Sequence of chain 1.E:
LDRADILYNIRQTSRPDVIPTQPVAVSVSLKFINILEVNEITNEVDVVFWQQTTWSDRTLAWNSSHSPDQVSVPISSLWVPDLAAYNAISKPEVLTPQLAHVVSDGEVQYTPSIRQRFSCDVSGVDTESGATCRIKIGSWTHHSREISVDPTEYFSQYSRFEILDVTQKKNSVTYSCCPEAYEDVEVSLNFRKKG

Binding-site contacts:
Ligand atom C5 contacts residue THR133 of chain 1.E at 4.1 Å.
Ligand atom N1 contacts residue THR133 of chain 1.E at 3.4 Å.
Ligand atom C9 contacts residue TYR211 of chain 1.D at 3.5 Å (hydrophobic).
Ligand atom BR1 contacts residue THR163 of chain 1.D at 4.1 Å.
Ligand atom C7 contacts residue TRP162 of chain 1.D at 3.8 Å (hydrophobic).
Ligand atom C7 contacts residue TYR108 of chain 1.D at 3.4 Å (hydrophobic).
Ligand atom BR1 contacts residue LEU121 of chain 1.E at 4.0 Å.
Ligand atom C5 contacts residue HIS123 of chain 1.E at 4.0 Å.
Ligand atom C6 contacts residue TRP72 of chain 1.E at 3.8 Å (hydrophobic).
Ligand atom C9 contacts residue TRP162 of chain 1.D at 3.5 Å (hydrophobic).
Ligand atom N1 contacts residue THR163 of chain 1.D at 4.0 Å.
Ligand atom BR1 contacts residue ALA122 of chain 1.E at 3.9 Å.
Ligand atom C10 contacts residue CYS206 of chain 1.D at 3.8 Å (hydrophobic).
Ligand atom N1 contacts residue TRP162 of chain 1.D at 4.0 Å.
Ligand atom C8 contacts residue TYR204 of chain 1.D at 3.9 Å (hydrophobic).
Ligand atom C6 contacts residue TRP162 of chain 1.D at 3.5 Å (hydrophobic).
Ligand atom C9 contacts residue TYR204 of chain 1.D at 3.9 Å (hydrophobic).
Ligand atom C3 contacts residue CYS207 of chain 1.D at 3.7 Å (hydrophobic).
Ligand atom C4 contacts residue HIS123 of chain 1.E at 3.3 Å.
Ligand atom BR1 contacts residue GLN131 of chain 1.E at 3.1 Å.
Ligand atom N3 contacts residue TYR108 of chain 1.D at 2.5 Å (h-bond).
Ligand atom C8 contacts residue TYR108 of chain 1.D at 3.1 Å (hydrophobic).
Ligand atom BR1 contacts residue THR133 of chain 1.E at 4.1 Å.
Ligand atom BR1 contacts residue TYR132 of chain 1.E at 4.1 Å.
Ligand atom N2 contacts residue TRP162 of chain 1.D at 3.7 Å.
Ligand atom BR1 contacts residue HIS123 of chain 1.E at 3.4 Å.
Ligand atom C2 contacts residue TRP162 of chain 1.D at 3.5 Å (hydrophobic).
Ligand atom C8 contacts residue TYR211 of chain 1.D at 3.3 Å (hydrophobic).
Ligand atom C8 contacts residue TRP162 of chain 1.D at 3.2 Å (hydrophobic).
Ligand atom C1 contacts residue THR133 of chain 1.E at 3.5 Å.
Ligand atom C10 contacts residue TYR204 of chain 1.D at 4.0 Å (hydrophobic).
Ligand atom C3 contacts residue CYS206 of chain 1.D at 3.7 Å (hydrophobic).
Ligand atom C1 contacts residue TRP162 of chain 1.D at 3.6 Å (hydrophobic).
Ligand atom C3 contacts residue TRP162 of chain 1.D at 4.0 Å (hydrophobic).
Ligand atom C4 contacts residue GLN131 of chain 1.E at 3.8 Å.
Ligand atom C7 contacts residue TRP72 of chain 1.E at 3.4 Å (hydrophobic).
Ligand atom C8 contacts residue SER161 of chain 1.D at 3.9 Å.
Ligand atom C5 contacts residue THR163 of chain 1.D at 4.1 Å.
Ligand atom N3 contacts residue SER161 of chain 1.D at 3.9 Å.
Ligand atom N3 contacts residue TRP162 of chain 1.D at 3.1 Å (h-bond).

The small molecule below binds the protein below.
Small molecule (SMILES): Brc1ccc(N2CCCNCC2)cn1

Sequence of chain 1.D:
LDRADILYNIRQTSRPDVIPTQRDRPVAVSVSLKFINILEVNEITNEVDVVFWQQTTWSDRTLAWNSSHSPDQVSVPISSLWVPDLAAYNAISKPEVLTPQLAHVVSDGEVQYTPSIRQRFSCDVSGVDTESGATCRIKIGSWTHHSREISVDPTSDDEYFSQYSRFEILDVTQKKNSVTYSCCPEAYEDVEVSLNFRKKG